Sequence of chain 1.LB:
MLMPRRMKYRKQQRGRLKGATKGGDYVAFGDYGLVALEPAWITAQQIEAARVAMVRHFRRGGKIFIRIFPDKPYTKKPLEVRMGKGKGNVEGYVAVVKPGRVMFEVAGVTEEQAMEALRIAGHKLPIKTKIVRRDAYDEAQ

Binding-site contacts:
Ligand atom OAJ contacts residue GLU80 of chain 1.LB at 3.5 Å (salt-bridge).
Ligand atom CAS contacts residue GLU80 of chain 1.LB at 2.7 Å.
Ligand atom NAF contacts residue GLU80 of chain 1.LB at 4.4 Å.
Ligand atom CAE contacts residue GLU80 of chain 1.LB at 4.1 Å.
Ligand atom CBR contacts residue GLU80 of chain 1.LB at 3.8 Å.
Ligand atom CAC contacts residue MG1 of chain 1.HAB at 4.3 Å.
Ligand atom OAJ contacts residue ARG82 of chain 1.LB at 3.5 Å (salt-bridge).
Ligand atom CAS contacts residue ARG82 of chain 1.LB at 4.4 Å.
Ligand atom OAH contacts residue ARG82 of chain 1.LB at 3.8 Å.
Ligand atom CAS contacts residue VAL81 of chain 1.LB at 3.8 Å (hydrophobic).
Ligand atom CAC contacts residue MG1 of chain 1.EPB at 4.3 Å.
Ligand atom OAJ contacts residue VAL81 of chain 1.LB at 3.7 Å.
Ligand atom NAF contacts residue ARG82 of chain 1.LB at 4.2 Å.

A small-molecule ligand and the protein it binds are described below.
Small molecule (SMILES): C[C@H]1O[C@H](O[C@H]2CC[C@H](n3ccc(NC(=O)c4ccc(NC(=O)[C@@](C)(N)CO)cc4)nc3=O)O[C@@H]2C)[C@H](O)[C@@H](O)[C@@H]1N(C)C